Binding-site contacts:
Ligand atom C1 contacts residue TYR72 of chain 1.B at 4.3 Å (hydrophobic).
Ligand atom C1 contacts residue CSD113 of chain 1.A at 3.5 Å.
Ligand atom N contacts residue FE1 of chain 1.C at 1.9 Å.
Ligand atom C2 contacts residue LYS56 of chain 1.B at 4.2 Å.
Ligand atom C4 contacts residue SER114 of chain 1.A at 3.5 Å.
Ligand atom C3 contacts residue CSO115 of chain 1.A at 2.8 Å.
Ligand atom N contacts residue CYS110 of chain 1.A at 4.2 Å.
Ligand atom C contacts residue FE1 of chain 1.C at 2.9 Å.
Ligand atom C3 contacts residue VAL52 of chain 1.B at 4.1 Å (hydrophobic).
Ligand atom C3 contacts residue LYS56 of chain 1.B at 3.9 Å.
Ligand atom C4 contacts residue CSO115 of chain 1.A at 3.5 Å.
Ligand atom N contacts residue CSD113 of chain 1.A at 2.9 Å (h-bond).
Ligand atom C1 contacts residue SER114 of chain 1.A at 4.0 Å.
Ligand atom C3 contacts residue GLN91 of chain 1.A at 3.6 Å.
Ligand atom N contacts residue SER114 of chain 1.A at 2.7 Å (h-bond).
Ligand atom C4 contacts residue TYR72 of chain 1.B at 3.9 Å (hydrophobic).
Ligand atom C1 contacts residue TYR76 of chain 1.B at 3.8 Å (hydrophobic).
Ligand atom N contacts residue CSO115 of chain 1.A at 2.3 Å (h-bond).
Ligand atom C1 contacts residue LYS56 of chain 1.B at 4.5 Å.
Ligand atom C4 contacts residue TYR37 of chain 1.B at 3.9 Å (hydrophobic).
Ligand atom C1 contacts residue CSO115 of chain 1.A at 3.6 Å.
Ligand atom C contacts residue LYS56 of chain 1.B at 4.4 Å.
Ligand atom C contacts residue SER114 of chain 1.A at 3.3 Å.
Ligand atom C2 contacts residue GLN91 of chain 1.A at 4.3 Å.
Ligand atom C2 contacts residue FE1 of chain 1.C at 4.3 Å.
Ligand atom C2 contacts residue CSO115 of chain 1.A at 2.4 Å.
Ligand atom C contacts residue CSD113 of chain 1.A at 3.1 Å.
Ligand atom C contacts residue CSO115 of chain 1.A at 1.8 Å.
Ligand atom C2 contacts residue SER114 of chain 1.A at 4.1 Å.
Ligand atom C2 contacts residue CSD113 of chain 1.A at 3.8 Å.
Ligand atom C4 contacts residue TRP118 of chain 1.A at 3.7 Å (hydrophobic).

Sequence of chain 1.A:
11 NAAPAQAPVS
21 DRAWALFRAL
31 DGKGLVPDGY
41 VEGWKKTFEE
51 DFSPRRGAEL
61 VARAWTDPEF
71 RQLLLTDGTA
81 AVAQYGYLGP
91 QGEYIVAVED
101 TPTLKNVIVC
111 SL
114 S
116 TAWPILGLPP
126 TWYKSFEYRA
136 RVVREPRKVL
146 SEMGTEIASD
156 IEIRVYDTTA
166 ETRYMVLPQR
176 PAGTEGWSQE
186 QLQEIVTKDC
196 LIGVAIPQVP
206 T

Sequence of chain 1.B:
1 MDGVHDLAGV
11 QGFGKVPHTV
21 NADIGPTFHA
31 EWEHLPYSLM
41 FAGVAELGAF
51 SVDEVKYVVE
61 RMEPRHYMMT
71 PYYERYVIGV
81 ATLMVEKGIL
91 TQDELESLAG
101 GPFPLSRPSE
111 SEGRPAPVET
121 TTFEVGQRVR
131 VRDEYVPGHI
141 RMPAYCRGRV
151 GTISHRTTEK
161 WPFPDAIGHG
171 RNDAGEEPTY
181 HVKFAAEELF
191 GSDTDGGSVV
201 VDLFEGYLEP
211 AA

The protein below binds the small molecule below.
Small molecule (SMILES): CC(C)(C)C#N